This small molecule binds to this protein.
Small molecule (SMILES): NC(=[NH2+])NCCC[C@H](N)C(=O)O

Sequence of chain 1.F:
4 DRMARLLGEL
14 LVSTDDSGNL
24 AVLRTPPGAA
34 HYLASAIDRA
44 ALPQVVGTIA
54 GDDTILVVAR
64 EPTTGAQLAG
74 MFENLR

Sequence of chain 1.E:
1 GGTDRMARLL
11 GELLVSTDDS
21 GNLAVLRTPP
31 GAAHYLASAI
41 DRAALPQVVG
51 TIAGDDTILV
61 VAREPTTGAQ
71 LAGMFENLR

Binding-site contacts:
Ligand atom CA contacts residue ASP41 of chain 1.F at 3.6 Å.
Ligand atom C contacts residue THR51 of chain 1.F at 3.7 Å.
Ligand atom C contacts residue THR57 of chain 1.E at 4.3 Å.
Ligand atom CB contacts residue ASP41 of chain 1.F at 3.4 Å.
Ligand atom OXT contacts residue HIS34 of chain 1.F at 4.3 Å.
Ligand atom CB contacts residue ALA37 of chain 1.F at 3.7 Å (hydrophobic).
Ligand atom O contacts residue THR51 of chain 1.F at 4.0 Å.
Ligand atom O contacts residue ASP56 of chain 1.E at 3.1 Å (salt-bridge).
Ligand atom O contacts residue ASP55 of chain 1.E at 2.8 Å (salt-bridge).
Ligand atom CA contacts residue ASP56 of chain 1.E at 4.0 Å.
Ligand atom OXT contacts residue GLY54 of chain 1.E at 3.3 Å.
Ligand atom NH1 contacts residue ASP55 of chain 1.E at 3.6 Å.
Ligand atom C contacts residue ASP55 of chain 1.E at 3.5 Å.
Ligand atom OXT contacts residue ALA53 of chain 1.F at 3.0 Å (h-bond).
Ligand atom CB contacts residue THR51 of chain 1.F at 3.9 Å.
Ligand atom OXT contacts residue ASP55 of chain 1.E at 3.4 Å (salt-bridge).
Ligand atom N contacts residue ASP56 of chain 1.E at 3.0 Å (salt-bridge).
Ligand atom N contacts residue THR57 of chain 1.E at 3.2 Å (h-bond).
Ligand atom CB contacts residue SER38 of chain 1.F at 4.2 Å.
Ligand atom N contacts residue THR51 of chain 1.F at 2.9 Å (h-bond).
Ligand atom CG contacts residue ASP55 of chain 1.E at 4.2 Å.
Ligand atom C contacts residue ILE52 of chain 1.F at 3.9 Å (hydrophobic).
Ligand atom CZ contacts residue ASP55 of chain 1.E at 3.8 Å.
Ligand atom NH2 contacts residue ASP55 of chain 1.E at 3.5 Å (salt-bridge).
Ligand atom CA contacts residue ALA53 of chain 1.F at 4.1 Å (hydrophobic).
Ligand atom CA contacts residue THR51 of chain 1.F at 3.2 Å.
Ligand atom CG contacts residue ASP41 of chain 1.F at 3.8 Å.
Ligand atom N contacts residue ASP41 of chain 1.F at 2.7 Å (salt-bridge).
Ligand atom O contacts residue THR57 of chain 1.E at 3.4 Å (h-bond).
Ligand atom C contacts residue ALA53 of chain 1.F at 3.8 Å (hydrophobic).
Ligand atom CA contacts residue ILE52 of chain 1.F at 4.1 Å (hydrophobic).
Ligand atom NE contacts residue SER38 of chain 1.F at 3.9 Å.
Ligand atom C contacts residue GLY54 of chain 1.E at 3.9 Å.
Ligand atom CD contacts residue HIS34 of chain 1.F at 3.6 Å.
Ligand atom O contacts residue GLY54 of chain 1.E at 3.6 Å.
Ligand atom C contacts residue ASP56 of chain 1.E at 4.0 Å.
Ligand atom CG contacts residue ASP56 of chain 1.E at 3.9 Å.
Ligand atom CD contacts residue SER38 of chain 1.F at 3.7 Å.
Ligand atom NH1 contacts residue HIS34 of chain 1.F at 3.6 Å (h-bond).
Ligand atom OXT contacts residue ILE52 of chain 1.F at 3.7 Å.